Sequence of chain 2.C:
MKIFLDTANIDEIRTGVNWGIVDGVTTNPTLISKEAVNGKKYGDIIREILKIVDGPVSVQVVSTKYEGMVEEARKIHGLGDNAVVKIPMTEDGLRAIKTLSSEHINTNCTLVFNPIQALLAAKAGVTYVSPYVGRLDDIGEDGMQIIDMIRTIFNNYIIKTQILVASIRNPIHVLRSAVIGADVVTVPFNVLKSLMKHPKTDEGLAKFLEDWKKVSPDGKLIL

The small molecule below binds the protein below.
Small molecule (SMILES): OCCCO

Binding-site contacts:
Ligand atom O3 contacts residue THR27 of chain 2.C at 3.5 Å (h-bond).
Ligand atom O1 contacts residue LEU164 of chain 2.C at 3.7 Å.
Ligand atom O3 contacts residue THR26 of chain 2.C at 3.6 Å.
Ligand atom O3 contacts residue LYS86 of chain 2.C at 2.8 Å (salt-bridge).
Ligand atom O1 contacts residue LYS86 of chain 2.C at 3.0 Å.
Ligand atom C1 contacts residue ALA166 of chain 2.C at 3.8 Å (hydrophobic).
Ligand atom O3 contacts residue G3P1 of chain 2.L at 3.8 Å.
Ligand atom O1 contacts residue ALA166 of chain 2.C at 4.5 Å.
Ligand atom C2 contacts residue THR27 of chain 2.C at 4.0 Å.
Ligand atom C2 contacts residue LYS86 of chain 2.C at 1.4 Å.
Ligand atom O1 contacts residue THR26 of chain 2.C at 3.5 Å.
Ligand atom C3 contacts residue G3P1 of chain 2.L at 3.3 Å.
Ligand atom C3 contacts residue ALA166 of chain 2.C at 4.5 Å (hydrophobic).
Ligand atom O1 contacts residue ASN108 of chain 2.C at 3.0 Å (h-bond).
Ligand atom C3 contacts residue ASP6 of chain 2.C at 3.5 Å.
Ligand atom C3 contacts residue TYR132 of chain 2.C at 3.8 Å (hydrophobic).
Ligand atom C3 contacts residue THR27 of chain 2.C at 4.4 Å.
Ligand atom O3 contacts residue LEU31 of chain 2.C at 3.9 Å.
Ligand atom C2 contacts residue TYR132 of chain 2.C at 4.1 Å (hydrophobic).
Ligand atom C1 contacts residue THR26 of chain 2.C at 4.5 Å.
Ligand atom C1 contacts residue LYS86 of chain 2.C at 2.8 Å.
Ligand atom C1 contacts residue THR110 of chain 2.C at 3.7 Å.
Ligand atom O3 contacts residue ASP6 of chain 2.C at 2.6 Å (salt-bridge).
Ligand atom C1 contacts residue ASN108 of chain 2.C at 4.2 Å.
Ligand atom C1 contacts residue TYR132 of chain 2.C at 4.4 Å (hydrophobic).
Ligand atom C2 contacts residue THR26 of chain 2.C at 4.0 Å.
Ligand atom O3 contacts residue ASN28 of chain 2.C at 3.1 Å (h-bond).
Ligand atom C2 contacts residue THR110 of chain 2.C at 4.0 Å.
Ligand atom O1 contacts residue SER130 of chain 2.C at 2.8 Å (h-bond).
Ligand atom C3 contacts residue LYS86 of chain 2.C at 2.5 Å.
Ligand atom C1 contacts residue SER130 of chain 2.C at 3.3 Å.
Ligand atom C3 contacts residue ASN28 of chain 2.C at 3.9 Å.
Ligand atom C3 contacts residue THR26 of chain 2.C at 4.0 Å.